Sequence of chain 1.A:
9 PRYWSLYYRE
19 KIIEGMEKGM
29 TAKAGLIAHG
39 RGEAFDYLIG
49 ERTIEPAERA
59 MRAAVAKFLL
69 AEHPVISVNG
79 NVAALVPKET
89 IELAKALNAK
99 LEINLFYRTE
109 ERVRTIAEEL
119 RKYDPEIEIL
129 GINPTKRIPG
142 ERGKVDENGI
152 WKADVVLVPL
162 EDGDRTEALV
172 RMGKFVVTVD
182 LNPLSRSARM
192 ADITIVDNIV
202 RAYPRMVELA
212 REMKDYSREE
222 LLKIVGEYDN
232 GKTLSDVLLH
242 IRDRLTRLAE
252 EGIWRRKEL

A protein and the small-molecule ligand that binds it are described below.
Small molecule (SMILES): CC(C)(COP(=O)(O)O)[C@@H](O)C(=O)OP(=O)(O)OC[C@H]1O[C@@H](n2cnc3c(N)ncnc32)[C@H](O)[C@@H]1O

Binding-site contacts:
Ligand atom N1 contacts residue ASN199 of chain 1.A at 3.4 Å.
Ligand atom O2P contacts residue ALA36 of chain 1.A at 3.6 Å.
Ligand atom C1' contacts residue ASP181 of chain 1.A at 3.4 Å.
Ligand atom N1 contacts residue ILE200 of chain 1.A at 2.9 Å (h-bond).
Ligand atom O2' contacts residue GLY40 of chain 1.A at 3.5 Å (h-bond).
Ligand atom O5' contacts residue GLU162 of chain 1.A at 3.6 Å (salt-bridge).
Ligand atom C8 contacts residue GLY40 of chain 1.A at 3.6 Å.
Ligand atom P1 contacts residue PHE104 of chain 1.A at 3.5 Å.
Ligand atom C4 contacts residue LEU161 of chain 1.A at 3.5 Å (hydrophobic).
Ligand atom O15 contacts residue ARG110 of chain 1.A at 2.7 Å (salt-bridge).
Ligand atom C14 contacts residue LEU161 of chain 1.A at 3.5 Å (hydrophobic).
Ligand atom O1P contacts residue ASP163 of chain 1.A at 3.5 Å.
Ligand atom N6 contacts residue ASN199 of chain 1.A at 3.1 Å (h-bond).
Ligand atom P1 contacts residue ARG110 of chain 1.A at 3.7 Å.
Ligand atom O3' contacts residue ASN183 of chain 1.A at 3.4 Å.
Ligand atom C6 contacts residue LEU182 of chain 1.A at 3.6 Å (hydrophobic).
Ligand atom C2 contacts residue LEU161 of chain 1.A at 3.6 Å (hydrophobic).
Ligand atom N1 contacts residue LEU182 of chain 1.A at 3.4 Å.
Ligand atom C2 contacts residue LEU182 of chain 1.A at 3.4 Å (hydrophobic).
Ligand atom O3' contacts residue ASP181 of chain 1.A at 2.5 Å (salt-bridge).
Ligand atom O15 contacts residue TYR105 of chain 1.A at 2.9 Å (h-bond).
Ligand atom O11 contacts residue LEU161 of chain 1.A at 3.7 Å.
Ligand atom O16 contacts residue PHE104 of chain 1.A at 2.7 Å (h-bond).
Ligand atom O17 contacts residue GLY78 of chain 1.A at 2.9 Å (h-bond).
Ligand atom C2 contacts residue ILE200 of chain 1.A at 3.5 Å (hydrophobic).
Ligand atom O16 contacts residue LEU103 of chain 1.A at 3.3 Å.
Ligand atom C8 contacts residue ALA36 of chain 1.A at 3.2 Å (hydrophobic).
Ligand atom O17 contacts residue ARG110 of chain 1.A at 2.8 Å (salt-bridge).
Ligand atom C5 contacts residue LEU161 of chain 1.A at 3.6 Å (hydrophobic).
Ligand atom O16 contacts residue ASN77 of chain 1.A at 3.4 Å.
Ligand atom C3' contacts residue ASP181 of chain 1.A at 3.5 Å.
Ligand atom O4' contacts residue LEU161 of chain 1.A at 3.5 Å.
Ligand atom O15 contacts residue PHE104 of chain 1.A at 3.3 Å (h-bond).
Ligand atom N3 contacts residue LEU161 of chain 1.A at 3.6 Å.
Ligand atom C2 contacts residue ASP198 of chain 1.A at 3.2 Å.
Ligand atom C4' contacts residue ASP181 of chain 1.A at 3.3 Å.
Ligand atom O13 contacts residue LEU161 of chain 1.A at 2.8 Å (h-bond).
Ligand atom N3 contacts residue LEU182 of chain 1.A at 3.1 Å (h-bond).
Ligand atom C14 contacts residue ALA36 of chain 1.A at 3.7 Å (hydrophobic).
Ligand atom O17 contacts residue ASN77 of chain 1.A at 3.5 Å.